Sequence of chain 2.A:
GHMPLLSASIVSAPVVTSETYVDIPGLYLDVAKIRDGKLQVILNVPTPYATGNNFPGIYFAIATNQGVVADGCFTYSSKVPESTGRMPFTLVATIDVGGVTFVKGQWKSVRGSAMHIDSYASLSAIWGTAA

Sequence of chain 1.A:
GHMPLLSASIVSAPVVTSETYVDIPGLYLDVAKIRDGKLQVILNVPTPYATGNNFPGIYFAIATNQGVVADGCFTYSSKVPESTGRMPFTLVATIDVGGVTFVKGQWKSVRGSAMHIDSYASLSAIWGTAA

Binding-site contacts:
Ligand atom C3 contacts residue THR77 of chain 1.A at 3.8 Å.
Ligand atom O3 contacts residue TYR61 of chain 1.A at 4.3 Å.
Ligand atom O4 contacts residue ARG88 of chain 2.A at 2.9 Å (salt-bridge).
Ligand atom C4 contacts residue SER85 of chain 2.A at 3.9 Å.
Ligand atom C5 contacts residue ARG88 of chain 2.A at 3.9 Å.
Ligand atom O3 contacts residue GLY87 of chain 2.A at 4.2 Å.
Ligand atom C6 contacts residue ARG88 of chain 2.A at 4.1 Å.
Ligand atom O4 contacts residue THR77 of chain 1.A at 3.8 Å.
Ligand atom C7 contacts residue SER85 of chain 2.A at 3.4 Å.
Ligand atom C1 contacts residue ARG114 of chain 1.A at 4.3 Å.
Ligand atom O3 contacts residue SER85 of chain 2.A at 4.2 Å.
Ligand atom O4 contacts residue THR86 of chain 2.A at 2.7 Å (h-bond).
Ligand atom C8 contacts residue ARG114 of chain 1.A at 4.3 Å.
Ligand atom C4 contacts residue THR77 of chain 1.A at 4.3 Å.
Ligand atom C2 contacts residue THR77 of chain 1.A at 4.1 Å.
Ligand atom C6 contacts residue TYR51 of chain 2.A at 4.0 Å (hydrophobic).
Ligand atom C3 contacts residue ARG114 of chain 1.A at 4.0 Å.
Ligand atom O7 contacts residue SER85 of chain 2.A at 2.6 Å (h-bond).
Ligand atom O2 contacts residue ARG114 of chain 1.A at 2.9 Å (salt-bridge).
Ligand atom C5 contacts residue THR86 of chain 2.A at 4.2 Å.
Ligand atom O2 contacts residue VAL113 of chain 1.A at 4.1 Å.
Ligand atom O3 contacts residue ARG114 of chain 1.A at 3.2 Å (salt-bridge).
Ligand atom C8 contacts residue SER85 of chain 2.A at 3.5 Å.
Ligand atom C4 contacts residue ARG88 of chain 2.A at 3.9 Å.
Ligand atom O2 contacts residue ARG114 of chain 1.A at 3.5 Å (salt-bridge).
Ligand atom O2 contacts residue THR77 of chain 1.A at 3.7 Å.
Ligand atom O3 contacts residue ARG114 of chain 1.A at 4.4 Å.
Ligand atom C4 contacts residue THR86 of chain 2.A at 3.4 Å.
Ligand atom O4 contacts residue GLY87 of chain 2.A at 3.7 Å.
Ligand atom O3 contacts residue THR77 of chain 1.A at 2.5 Å (h-bond).
Ligand atom C2 contacts residue ARG114 of chain 1.A at 3.9 Å.
Ligand atom C3 contacts residue ARG114 of chain 1.A at 3.7 Å.
Ligand atom C2 contacts residue ARG114 of chain 1.A at 4.4 Å.
Ligand atom C1 contacts residue ARG88 of chain 2.A at 3.6 Å.
Ligand atom C2 contacts residue ARG88 of chain 2.A at 3.9 Å.
Ligand atom C3 contacts residue SER85 of chain 2.A at 4.3 Å.
Ligand atom O5 contacts residue ARG88 of chain 2.A at 3.0 Å (salt-bridge).
Ligand atom O3 contacts residue TYR78 of chain 1.A at 4.4 Å.
Ligand atom C8 contacts residue PHE57 of chain 1.A at 3.5 Å (hydrophobic).
Ligand atom C6 contacts residue THR86 of chain 2.A at 3.7 Å.

This protein binds this small molecule.
Small molecule (SMILES): CC(=O)N[C@@H]1[C@@H](O[C@@H]2O[C@H](CO)[C@H](O)[C@H](O)[C@H]2O[C@@H]2O[C@@H](C)[C@@H](O)[C@@H](O)[C@@H]2O)[C@H](O)[C@@H](CO)O[C@H]1O